A protein and the small-molecule ligand that binds it are described below.
Small molecule (SMILES): N=C(N)c1cccc(C[C@@H](NC(=O)NC23CC4CC(CC(C4)C2)C3)C(=O)NCCc2ccccc2)c1

Sequence of chain 1.A:
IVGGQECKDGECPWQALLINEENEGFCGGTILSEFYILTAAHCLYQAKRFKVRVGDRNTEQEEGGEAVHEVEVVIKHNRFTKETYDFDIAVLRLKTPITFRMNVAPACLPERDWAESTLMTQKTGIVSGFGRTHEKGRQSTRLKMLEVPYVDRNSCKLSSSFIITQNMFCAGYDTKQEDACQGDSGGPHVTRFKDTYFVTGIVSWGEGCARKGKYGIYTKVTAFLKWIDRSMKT

Binding-site contacts:
Ligand atom N24 contacts residue GLY216 of chain 1.A at 3.4 Å.
Ligand atom C21 contacts residue SER185 of chain 1.A at 3.8 Å.
Ligand atom C8 contacts residue TYR85 of chain 1.A at 3.8 Å (hydrophobic).
Ligand atom N13 contacts residue TRP205 of chain 1.A at 3.8 Å.
Ligand atom C5 contacts residue PHE162 of chain 1.A at 3.3 Å (hydrophobic).
Ligand atom N25 contacts residue CYS209 of chain 1.A at 3.6 Å.
Ligand atom O31 contacts residue GLY206 of chain 1.A at 3.6 Å.
Ligand atom N10 contacts residue TRP205 of chain 1.A at 3.5 Å.
Ligand atom C11 contacts residue TRP205 of chain 1.A at 3.7 Å (hydrophobic).
Ligand atom N13 contacts residue GLY206 of chain 1.A at 3.1 Å (h-bond).
Ligand atom C28 contacts residue GLN182 of chain 1.A at 3.0 Å.
Ligand atom C18 contacts residue GLY208 of chain 1.A at 3.1 Å.
Ligand atom N24 contacts residue ALA180 of chain 1.A at 3.2 Å (h-bond).
Ligand atom C3 contacts residue GLU83 of chain 1.A at 3.0 Å.
Ligand atom C14 contacts residue GLY206 of chain 1.A at 3.8 Å.
Ligand atom C33 contacts residue ARG132 of chain 1.A at 3.2 Å.
Ligand atom C19 contacts residue GLY206 of chain 1.A at 3.6 Å.
Ligand atom C16 contacts residue GLY206 of chain 1.A at 3.7 Å.
Ligand atom C19 contacts residue TRP205 of chain 1.A at 3.7 Å (hydrophobic).
Ligand atom C33 contacts residue GLN182 of chain 1.A at 3.8 Å.
Ligand atom N25 contacts residue GLY206 of chain 1.A at 3.7 Å.
Ligand atom C23 contacts residue ALA180 of chain 1.A at 3.2 Å (hydrophobic).
Ligand atom C29 contacts residue GLN182 of chain 1.A at 3.1 Å.
Ligand atom N24 contacts residue ASP179 of chain 1.A at 3.0 Å (salt-bridge).
Ligand atom N25 contacts residue ALA180 of chain 1.A at 3.5 Å (h-bond).
Ligand atom C23 contacts residue ASP179 of chain 1.A at 3.3 Å.
Ligand atom C33 contacts residue GLU135 of chain 1.A at 3.5 Å.
Ligand atom C34 contacts residue GLU135 of chain 1.A at 3.3 Å.
Ligand atom N25 contacts residue ASP179 of chain 1.A at 2.7 Å (salt-bridge).
Ligand atom C23 contacts residue GLY208 of chain 1.A at 3.7 Å.
Ligand atom C32 contacts residue ARG132 of chain 1.A at 3.6 Å.
Ligand atom C32 contacts residue GLN182 of chain 1.A at 3.3 Å.
Ligand atom C20 contacts residue CYS181 of chain 1.A at 3.8 Å (hydrophobic).
Ligand atom C18 contacts residue CYS209 of chain 1.A at 3.8 Å (hydrophobic).
Ligand atom C23 contacts residue GLY206 of chain 1.A at 3.8 Å.
Ligand atom C30 contacts residue GLN182 of chain 1.A at 3.6 Å.
Ligand atom N25 contacts residue GLY208 of chain 1.A at 2.7 Å (h-bond).
Ligand atom C21 contacts residue CYS181 of chain 1.A at 3.6 Å (hydrophobic).
Ligand atom C15 contacts residue GLY206 of chain 1.A at 3.4 Å.
Ligand atom C18 contacts residue GLY206 of chain 1.A at 3.4 Å.